The protein below binds the small molecule below.
Small molecule (SMILES): CC(=O)N[C@@H]1[C@@H](O)[C@H](O)[C@@H](CO)O[C@H]1O

Sequence of chain 1.B:
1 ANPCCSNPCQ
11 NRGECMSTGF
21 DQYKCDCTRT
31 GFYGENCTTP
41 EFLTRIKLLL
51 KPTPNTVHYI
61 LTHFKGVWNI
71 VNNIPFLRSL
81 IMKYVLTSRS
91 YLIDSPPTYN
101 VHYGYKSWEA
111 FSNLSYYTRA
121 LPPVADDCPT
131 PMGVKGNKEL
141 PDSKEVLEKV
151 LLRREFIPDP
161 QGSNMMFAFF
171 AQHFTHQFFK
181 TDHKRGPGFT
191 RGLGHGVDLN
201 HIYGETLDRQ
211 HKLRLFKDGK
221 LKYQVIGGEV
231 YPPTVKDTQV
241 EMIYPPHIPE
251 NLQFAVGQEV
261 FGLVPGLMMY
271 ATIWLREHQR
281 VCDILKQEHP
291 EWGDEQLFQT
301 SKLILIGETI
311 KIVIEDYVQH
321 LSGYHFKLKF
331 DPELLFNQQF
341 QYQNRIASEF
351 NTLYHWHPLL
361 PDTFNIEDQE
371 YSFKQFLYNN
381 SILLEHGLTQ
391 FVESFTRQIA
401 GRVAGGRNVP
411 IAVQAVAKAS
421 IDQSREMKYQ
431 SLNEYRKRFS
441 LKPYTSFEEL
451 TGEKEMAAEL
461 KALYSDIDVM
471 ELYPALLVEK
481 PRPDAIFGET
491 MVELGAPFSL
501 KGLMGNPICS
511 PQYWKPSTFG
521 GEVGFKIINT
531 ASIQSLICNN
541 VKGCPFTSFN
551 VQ

Binding-site contacts:
Ligand atom O6 contacts residue PRO8 of chain 1.B at 3.8 Å.
Ligand atom C1 contacts residue TYR23 of chain 1.B at 3.6 Å (hydrophobic).
Ligand atom O5 contacts residue ASN36 of chain 1.B at 2.3 Å (h-bond).
Ligand atom O6 contacts residue SER6 of chain 1.B at 3.6 Å.
Ligand atom C3 contacts residue ASN36 of chain 1.B at 3.8 Å.
Ligand atom C7 contacts residue GLU35 of chain 1.B at 4.1 Å.
Ligand atom C8 contacts residue ASN36 of chain 1.B at 4.4 Å.
Ligand atom C3 contacts residue GLU35 of chain 1.B at 4.0 Å.
Ligand atom C8 contacts residue GLU35 of chain 1.B at 3.8 Å.
Ligand atom C1 contacts residue ASN36 of chain 1.B at 1.4 Å.
Ligand atom C2 contacts residue GLU35 of chain 1.B at 4.1 Å.
Ligand atom O3 contacts residue GLU35 of chain 1.B at 4.4 Å.
Ligand atom N2 contacts residue ASN36 of chain 1.B at 3.0 Å (h-bond).
Ligand atom C1 contacts residue GLU35 of chain 1.B at 4.1 Å.
Ligand atom O7 contacts residue ASN36 of chain 1.B at 2.8 Å (h-bond).
Ligand atom C5 contacts residue TYR23 of chain 1.B at 4.0 Å (hydrophobic).
Ligand atom O6 contacts residue TYR23 of chain 1.B at 4.1 Å.
Ligand atom O5 contacts residue TYR23 of chain 1.B at 3.7 Å.
Ligand atom C2 contacts residue ASN36 of chain 1.B at 2.5 Å.
Ligand atom C7 contacts residue ASN36 of chain 1.B at 3.2 Å.
Ligand atom C4 contacts residue ASN36 of chain 1.B at 4.2 Å.
Ligand atom O7 contacts residue THR38 of chain 1.B at 3.6 Å (h-bond).
Ligand atom C7 contacts residue THR38 of chain 1.B at 4.2 Å.
Ligand atom C5 contacts residue ASN36 of chain 1.B at 3.6 Å.
Ligand atom N2 contacts residue GLU35 of chain 1.B at 3.4 Å (salt-bridge).
Ligand atom C8 contacts residue THR38 of chain 1.B at 4.1 Å.